A protein and the small-molecule ligand that binds it are described below.
Small molecule (SMILES): CC(=O)N[C@H]1[C@H](O[C@H]2[C@H](O)[C@@H](NC(C)=O)CO[C@@H]2CO)O[C@H](CO)[C@@H](O[C@H]2O[C@H](CO)[C@@H](O)[C@H](O)[C@@H]2O)[C@@H]1O

Sequence of chain 1.B:
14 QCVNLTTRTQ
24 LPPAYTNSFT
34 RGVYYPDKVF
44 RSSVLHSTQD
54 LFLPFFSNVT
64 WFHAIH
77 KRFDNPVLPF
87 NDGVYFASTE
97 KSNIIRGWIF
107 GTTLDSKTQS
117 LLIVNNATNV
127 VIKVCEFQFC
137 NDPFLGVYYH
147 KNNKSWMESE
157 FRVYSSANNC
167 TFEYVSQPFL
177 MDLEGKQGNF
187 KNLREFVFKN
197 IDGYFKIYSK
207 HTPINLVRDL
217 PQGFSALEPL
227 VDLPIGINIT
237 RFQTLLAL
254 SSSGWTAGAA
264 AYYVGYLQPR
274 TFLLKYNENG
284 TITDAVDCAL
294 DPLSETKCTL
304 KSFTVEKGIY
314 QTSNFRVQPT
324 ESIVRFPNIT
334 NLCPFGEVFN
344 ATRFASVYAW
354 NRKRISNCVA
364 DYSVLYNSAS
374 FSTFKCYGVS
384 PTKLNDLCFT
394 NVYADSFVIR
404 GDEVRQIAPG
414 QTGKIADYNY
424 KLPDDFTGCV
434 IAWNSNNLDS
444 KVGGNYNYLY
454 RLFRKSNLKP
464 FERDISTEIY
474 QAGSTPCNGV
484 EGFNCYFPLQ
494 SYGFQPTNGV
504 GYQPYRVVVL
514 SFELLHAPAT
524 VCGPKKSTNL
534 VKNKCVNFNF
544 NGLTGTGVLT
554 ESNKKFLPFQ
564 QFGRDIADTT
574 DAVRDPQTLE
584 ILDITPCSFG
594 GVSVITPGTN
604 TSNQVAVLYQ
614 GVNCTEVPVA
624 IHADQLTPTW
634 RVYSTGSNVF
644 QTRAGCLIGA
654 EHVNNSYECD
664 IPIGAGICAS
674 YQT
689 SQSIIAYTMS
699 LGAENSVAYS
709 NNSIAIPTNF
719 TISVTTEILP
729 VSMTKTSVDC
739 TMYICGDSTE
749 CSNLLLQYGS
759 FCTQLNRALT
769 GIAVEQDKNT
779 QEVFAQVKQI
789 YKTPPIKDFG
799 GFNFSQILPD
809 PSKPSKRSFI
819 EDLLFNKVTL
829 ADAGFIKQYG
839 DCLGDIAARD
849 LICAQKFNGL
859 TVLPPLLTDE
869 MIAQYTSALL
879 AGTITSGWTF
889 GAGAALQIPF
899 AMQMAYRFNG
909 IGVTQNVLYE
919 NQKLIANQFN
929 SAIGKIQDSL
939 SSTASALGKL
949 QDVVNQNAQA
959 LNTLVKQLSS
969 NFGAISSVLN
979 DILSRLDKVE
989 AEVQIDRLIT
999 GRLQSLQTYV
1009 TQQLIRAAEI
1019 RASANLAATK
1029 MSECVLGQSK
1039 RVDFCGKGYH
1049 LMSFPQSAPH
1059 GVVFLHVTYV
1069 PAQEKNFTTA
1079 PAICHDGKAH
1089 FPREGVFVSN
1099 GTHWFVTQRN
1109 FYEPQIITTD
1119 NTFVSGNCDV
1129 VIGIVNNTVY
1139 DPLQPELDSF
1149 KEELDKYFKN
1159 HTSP

Binding-site contacts:
Ligand atom O5 contacts residue PHE1103 of chain 1.B at 3.5 Å.
Ligand atom O6 contacts residue PHE1103 of chain 1.B at 4.3 Å.
Ligand atom C3 contacts residue ASN1098 of chain 1.B at 3.5 Å.
Ligand atom C1 contacts residue PHE1103 of chain 1.B at 4.3 Å (hydrophobic).
Ligand atom C8 contacts residue THR1100 of chain 1.B at 3.9 Å.
Ligand atom C3 contacts residue HIS1101 of chain 1.B at 3.7 Å.
Ligand atom C2 contacts residue THR1100 of chain 1.B at 3.9 Å.
Ligand atom C8 contacts residue HIS1101 of chain 1.B at 3.7 Å.
Ligand atom C5 contacts residue ASN1098 of chain 1.B at 3.7 Å.
Ligand atom O5 contacts residue ASN1098 of chain 1.B at 2.5 Å (h-bond).
Ligand atom C7 contacts residue THR1100 of chain 1.B at 4.0 Å.
Ligand atom C1 contacts residue HIS1101 of chain 1.B at 3.8 Å.
Ligand atom N2 contacts residue THR1100 of chain 1.B at 3.1 Å (h-bond).
Ligand atom C8 contacts residue ASN1098 of chain 1.B at 3.9 Å.
Ligand atom C4 contacts residue HIS1101 of chain 1.B at 4.2 Å.
Ligand atom O7 contacts residue HIS1101 of chain 1.B at 3.0 Å (h-bond).
Ligand atom C7 contacts residue HIS1101 of chain 1.B at 3.5 Å.
Ligand atom N2 contacts residue ASN1098 of chain 1.B at 2.4 Å (h-bond).
Ligand atom C5 contacts residue PHE1103 of chain 1.B at 3.9 Å (hydrophobic).
Ligand atom C4 contacts residue ASN1098 of chain 1.B at 4.1 Å.
Ligand atom C6 contacts residue PHE1103 of chain 1.B at 3.6 Å (hydrophobic).
Ligand atom O4 contacts residue HIS1101 of chain 1.B at 3.8 Å.
Ligand atom C1 contacts residue ASN1098 of chain 1.B at 1.3 Å.
Ligand atom C3 contacts residue THR1100 of chain 1.B at 4.1 Å.
Ligand atom O5 contacts residue HIS1101 of chain 1.B at 4.3 Å.
Ligand atom O7 contacts residue ASN1098 of chain 1.B at 3.2 Å (h-bond).
Ligand atom C5 contacts residue HIS1101 of chain 1.B at 3.8 Å.
Ligand atom C2 contacts residue ASN1098 of chain 1.B at 2.2 Å.
Ligand atom C1 contacts residue THR1100 of chain 1.B at 4.0 Å.
Ligand atom N2 contacts residue HIS1101 of chain 1.B at 4.3 Å.
Ligand atom C2 contacts residue HIS1101 of chain 1.B at 4.2 Å.
Ligand atom C7 contacts residue ASN1098 of chain 1.B at 2.9 Å.